This small molecule binds to this protein.
Small molecule (SMILES): CC1=C(/C=C/C(C)=C\C=C\C(C)=C\C(=O)O)C(C)(C)CCC1

Sequence of chain 1.E:
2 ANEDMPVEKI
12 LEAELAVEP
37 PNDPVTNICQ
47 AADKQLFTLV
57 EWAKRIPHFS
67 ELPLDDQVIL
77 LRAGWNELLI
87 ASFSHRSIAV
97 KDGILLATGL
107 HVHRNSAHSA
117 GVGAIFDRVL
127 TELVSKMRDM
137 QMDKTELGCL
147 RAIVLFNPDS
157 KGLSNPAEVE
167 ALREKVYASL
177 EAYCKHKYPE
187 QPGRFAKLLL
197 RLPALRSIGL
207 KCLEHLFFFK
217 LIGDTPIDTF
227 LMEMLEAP

Binding-site contacts:
Ligand atom C11 contacts residue PHE89 of chain 1.E at 3.5 Å (hydrophobic).
Ligand atom O2 contacts residue PHE89 of chain 1.E at 3.7 Å.
Ligand atom C14 contacts residue ALA47 of chain 1.E at 3.8 Å (hydrophobic).
Ligand atom C16 contacts residue LEU212 of chain 1.E at 3.7 Å (hydrophobic).
Ligand atom C11 contacts residue ALA48 of chain 1.E at 4.1 Å (hydrophobic).
Ligand atom C5 contacts residue CYS208 of chain 1.E at 3.8 Å (hydrophobic).
Ligand atom O1 contacts residue ALA47 of chain 1.E at 2.9 Å.
Ligand atom C6 contacts residue CYS208 of chain 1.E at 4.0 Å (hydrophobic).
Ligand atom C15 contacts residue ARG92 of chain 1.E at 3.4 Å.
Ligand atom O2 contacts residue GLN51 of chain 1.E at 3.1 Å.
Ligand atom C6 contacts residue ILE44 of chain 1.E at 4.0 Å (hydrophobic).
Ligand atom C20 contacts residue ALA47 of chain 1.E at 3.9 Å (hydrophobic).
Ligand atom C12 contacts residue ALA48 of chain 1.E at 3.9 Å (hydrophobic).
Ligand atom C13 contacts residue PHE89 of chain 1.E at 3.3 Å (hydrophobic).
Ligand atom C8 contacts residue ILE44 of chain 1.E at 3.9 Å (hydrophobic).
Ligand atom C15 contacts residue ALA103 of chain 1.E at 3.6 Å (hydrophobic).
Ligand atom C19 contacts residue TRP81 of chain 1.E at 3.6 Å (hydrophobic).
Ligand atom C20 contacts residue PHE89 of chain 1.E at 3.5 Å (hydrophobic).
Ligand atom C20 contacts residue LEU102 of chain 1.E at 3.7 Å (hydrophobic).
Ligand atom O1 contacts residue ARG92 of chain 1.E at 3.7 Å.
Ligand atom C19 contacts residue ASN82 of chain 1.E at 3.8 Å.
Ligand atom C12 contacts residue PHE89 of chain 1.E at 3.5 Å (hydrophobic).
Ligand atom C18 contacts residue PHE89 of chain 1.E at 3.6 Å (hydrophobic).
Ligand atom O1 contacts residue ALA103 of chain 1.E at 2.7 Å (h-bond).
Ligand atom C17 contacts residue CYS208 of chain 1.E at 3.6 Å (hydrophobic).
Ligand atom C20 contacts residue ILE44 of chain 1.E at 4.0 Å (hydrophobic).
Ligand atom C15 contacts residue GLN51 of chain 1.E at 3.4 Å.
Ligand atom C3 contacts residue VAL118 of chain 1.E at 3.6 Å (hydrophobic).
Ligand atom C15 contacts residue PHE89 of chain 1.E at 3.9 Å (hydrophobic).
Ligand atom O2 contacts residue ALA103 of chain 1.E at 3.5 Å.
Ligand atom O2 contacts residue ARG92 of chain 1.E at 2.3 Å (salt-bridge).
Ligand atom C19 contacts residue LEU212 of chain 1.E at 3.6 Å (hydrophobic).
Ligand atom C14 contacts residue GLN51 of chain 1.E at 3.8 Å.
Ligand atom C16 contacts residue ILE44 of chain 1.E at 3.9 Å (hydrophobic).
Ligand atom C15 contacts residue ALA47 of chain 1.E at 3.9 Å (hydrophobic).
Ligand atom C17 contacts residue HIS211 of chain 1.E at 3.4 Å.
Ligand atom C7 contacts residue CYS208 of chain 1.E at 3.8 Å (hydrophobic).
Ligand atom C14 contacts residue PHE89 of chain 1.E at 3.7 Å (hydrophobic).
Ligand atom O1 contacts residue LEU102 of chain 1.E at 3.4 Å.
Ligand atom C18 contacts residue CYS208 of chain 1.E at 3.7 Å (hydrophobic).